Sequence of chain 1.A:
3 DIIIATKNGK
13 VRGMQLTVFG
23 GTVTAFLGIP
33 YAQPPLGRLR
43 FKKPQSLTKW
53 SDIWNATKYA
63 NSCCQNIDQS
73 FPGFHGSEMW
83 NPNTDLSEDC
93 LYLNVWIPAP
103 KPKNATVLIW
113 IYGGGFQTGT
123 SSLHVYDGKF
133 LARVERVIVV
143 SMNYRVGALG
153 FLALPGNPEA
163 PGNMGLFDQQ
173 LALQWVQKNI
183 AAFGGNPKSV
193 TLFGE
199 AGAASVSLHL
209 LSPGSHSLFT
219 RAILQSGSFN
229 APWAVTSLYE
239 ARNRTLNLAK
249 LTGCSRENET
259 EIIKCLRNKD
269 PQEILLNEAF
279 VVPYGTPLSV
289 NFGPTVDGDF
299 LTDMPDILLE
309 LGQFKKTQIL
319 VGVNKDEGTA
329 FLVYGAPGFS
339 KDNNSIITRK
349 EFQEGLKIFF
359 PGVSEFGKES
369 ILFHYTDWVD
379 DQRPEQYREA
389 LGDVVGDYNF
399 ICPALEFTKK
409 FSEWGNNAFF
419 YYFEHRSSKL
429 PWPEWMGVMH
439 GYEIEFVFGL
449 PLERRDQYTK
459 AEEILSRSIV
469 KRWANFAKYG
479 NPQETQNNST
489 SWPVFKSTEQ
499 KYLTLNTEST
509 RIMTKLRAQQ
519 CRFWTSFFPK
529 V

Binding-site contacts:
Ligand atom C1 contacts residue GLY336 of chain 1.A at 4.1 Å.
Ligand atom C6 contacts residue SER338 of chain 1.A at 3.9 Å.
Ligand atom N2 contacts residue ASN341 of chain 1.A at 2.8 Å (h-bond).
Ligand atom N2 contacts residue GLY336 of chain 1.A at 4.4 Å.
Ligand atom C8 contacts residue GLY336 of chain 1.A at 4.2 Å.
Ligand atom C3 contacts residue ASN341 of chain 1.A at 3.7 Å.
Ligand atom O7 contacts residue SER343 of chain 1.A at 4.5 Å.
Ligand atom C5 contacts residue ASN341 of chain 1.A at 3.7 Å.
Ligand atom C1 contacts residue ASN341 of chain 1.A at 1.4 Å.
Ligand atom C2 contacts residue GLY336 of chain 1.A at 4.4 Å.
Ligand atom C3 contacts residue GLY336 of chain 1.A at 4.1 Å.
Ligand atom C5 contacts residue SER338 of chain 1.A at 3.8 Å.
Ligand atom O7 contacts residue ASN342 of chain 1.A at 3.4 Å (h-bond).
Ligand atom C2 contacts residue ASN341 of chain 1.A at 2.3 Å.
Ligand atom C6 contacts residue SER338 of chain 1.A at 3.9 Å.
Ligand atom C5 contacts residue PHE337 of chain 1.A at 4.1 Å (hydrophobic).
Ligand atom C6 contacts residue PHE337 of chain 1.A at 3.9 Å (hydrophobic).
Ligand atom C6 contacts residue ASP340 of chain 1.A at 4.3 Å.
Ligand atom C5 contacts residue GLY336 of chain 1.A at 4.2 Å.
Ligand atom C7 contacts residue ASN341 of chain 1.A at 3.1 Å.
Ligand atom O5 contacts residue SER338 of chain 1.A at 4.1 Å.
Ligand atom C5 contacts residue ASN341 of chain 1.A at 4.3 Å.
Ligand atom C8 contacts residue PHE337 of chain 1.A at 4.3 Å (hydrophobic).
Ligand atom O7 contacts residue ASN341 of chain 1.A at 3.8 Å.
Ligand atom C1 contacts residue SER338 of chain 1.A at 3.7 Å.
Ligand atom C8 contacts residue ASN341 of chain 1.A at 3.3 Å.
Ligand atom O7 contacts residue GLY336 of chain 1.A at 3.2 Å (h-bond).
Ligand atom C7 contacts residue GLY336 of chain 1.A at 3.8 Å.
Ligand atom C4 contacts residue ASN341 of chain 1.A at 4.2 Å.
Ligand atom C7 contacts residue PRO335 of chain 1.A at 4.5 Å (hydrophobic).
Ligand atom O7 contacts residue PRO335 of chain 1.A at 3.6 Å.
Ligand atom O5 contacts residue ASN341 of chain 1.A at 2.4 Å (h-bond).
Ligand atom C6 contacts residue ASN341 of chain 1.A at 4.1 Å.
Ligand atom O4 contacts residue GLY336 of chain 1.A at 4.0 Å.
Ligand atom O5 contacts residue SER338 of chain 1.A at 3.2 Å.

This small molecule binds to this protein.
Small molecule (SMILES): CC(=O)N[C@H]1[C@H](O[C@H]2[C@H](O)[C@@H](NC(C)=O)CO[C@@H]2CO[C@H]2O[C@@H](C)[C@@H](O)[C@@H](O)[C@@H]2O)O[C@H](CO)[C@@H](O)[C@@H]1O